A protein and the small-molecule ligand that binds it are described below.
Small molecule (SMILES): CC(=O)N[C@H]1[C@H](O[C@H]2[C@H](O)[C@@H](NC(C)=O)CO[C@@H]2CO)O[C@H](CO)[C@@H](O)[C@@H]1O

Binding-site contacts:
Ligand atom O7 contacts residue HIS1085 of chain 1.B at 4.3 Å.
Ligand atom C1 contacts residue THR1084 of chain 1.B at 4.0 Å.
Ligand atom O5 contacts residue HIS1085 of chain 1.B at 3.9 Å.
Ligand atom C5 contacts residue ASN1082 of chain 1.B at 3.7 Å.
Ligand atom C2 contacts residue ASN1082 of chain 1.B at 2.5 Å.
Ligand atom C5 contacts residue HIS1085 of chain 1.B at 3.4 Å.
Ligand atom O6 contacts residue PHE1087 of chain 1.B at 3.8 Å.
Ligand atom N2 contacts residue ASN1082 of chain 1.B at 2.9 Å (h-bond).
Ligand atom C3 contacts residue THR1084 of chain 1.B at 4.5 Å.
Ligand atom O5 contacts residue PHE1087 of chain 1.B at 3.9 Å.
Ligand atom O5 contacts residue ASN1082 of chain 1.B at 2.4 Å (h-bond).
Ligand atom C8 contacts residue ASN1082 of chain 1.B at 4.3 Å.
Ligand atom O7 contacts residue THR1084 of chain 1.B at 2.6 Å (h-bond).
Ligand atom C4 contacts residue ASN1082 of chain 1.B at 4.2 Å.
Ligand atom C6 contacts residue HIS1085 of chain 1.B at 3.5 Å.
Ligand atom C8 contacts residue HIS1085 of chain 1.B at 3.4 Å.
Ligand atom C4 contacts residue HIS1085 of chain 1.B at 4.4 Å.
Ligand atom C3 contacts residue ASN1082 of chain 1.B at 3.8 Å.
Ligand atom C6 contacts residue PHE1087 of chain 1.B at 3.6 Å (hydrophobic).
Ligand atom O7 contacts residue ASN1082 of chain 1.B at 3.7 Å.
Ligand atom C7 contacts residue ASN1082 of chain 1.B at 3.5 Å.
Ligand atom O4 contacts residue HIS1085 of chain 1.B at 4.3 Å.
Ligand atom C1 contacts residue ASN1082 of chain 1.B at 1.4 Å.
Ligand atom C7 contacts residue HIS1085 of chain 1.B at 4.0 Å.
Ligand atom C7 contacts residue THR1084 of chain 1.B at 3.8 Å.

Sequence of chain 1.B:
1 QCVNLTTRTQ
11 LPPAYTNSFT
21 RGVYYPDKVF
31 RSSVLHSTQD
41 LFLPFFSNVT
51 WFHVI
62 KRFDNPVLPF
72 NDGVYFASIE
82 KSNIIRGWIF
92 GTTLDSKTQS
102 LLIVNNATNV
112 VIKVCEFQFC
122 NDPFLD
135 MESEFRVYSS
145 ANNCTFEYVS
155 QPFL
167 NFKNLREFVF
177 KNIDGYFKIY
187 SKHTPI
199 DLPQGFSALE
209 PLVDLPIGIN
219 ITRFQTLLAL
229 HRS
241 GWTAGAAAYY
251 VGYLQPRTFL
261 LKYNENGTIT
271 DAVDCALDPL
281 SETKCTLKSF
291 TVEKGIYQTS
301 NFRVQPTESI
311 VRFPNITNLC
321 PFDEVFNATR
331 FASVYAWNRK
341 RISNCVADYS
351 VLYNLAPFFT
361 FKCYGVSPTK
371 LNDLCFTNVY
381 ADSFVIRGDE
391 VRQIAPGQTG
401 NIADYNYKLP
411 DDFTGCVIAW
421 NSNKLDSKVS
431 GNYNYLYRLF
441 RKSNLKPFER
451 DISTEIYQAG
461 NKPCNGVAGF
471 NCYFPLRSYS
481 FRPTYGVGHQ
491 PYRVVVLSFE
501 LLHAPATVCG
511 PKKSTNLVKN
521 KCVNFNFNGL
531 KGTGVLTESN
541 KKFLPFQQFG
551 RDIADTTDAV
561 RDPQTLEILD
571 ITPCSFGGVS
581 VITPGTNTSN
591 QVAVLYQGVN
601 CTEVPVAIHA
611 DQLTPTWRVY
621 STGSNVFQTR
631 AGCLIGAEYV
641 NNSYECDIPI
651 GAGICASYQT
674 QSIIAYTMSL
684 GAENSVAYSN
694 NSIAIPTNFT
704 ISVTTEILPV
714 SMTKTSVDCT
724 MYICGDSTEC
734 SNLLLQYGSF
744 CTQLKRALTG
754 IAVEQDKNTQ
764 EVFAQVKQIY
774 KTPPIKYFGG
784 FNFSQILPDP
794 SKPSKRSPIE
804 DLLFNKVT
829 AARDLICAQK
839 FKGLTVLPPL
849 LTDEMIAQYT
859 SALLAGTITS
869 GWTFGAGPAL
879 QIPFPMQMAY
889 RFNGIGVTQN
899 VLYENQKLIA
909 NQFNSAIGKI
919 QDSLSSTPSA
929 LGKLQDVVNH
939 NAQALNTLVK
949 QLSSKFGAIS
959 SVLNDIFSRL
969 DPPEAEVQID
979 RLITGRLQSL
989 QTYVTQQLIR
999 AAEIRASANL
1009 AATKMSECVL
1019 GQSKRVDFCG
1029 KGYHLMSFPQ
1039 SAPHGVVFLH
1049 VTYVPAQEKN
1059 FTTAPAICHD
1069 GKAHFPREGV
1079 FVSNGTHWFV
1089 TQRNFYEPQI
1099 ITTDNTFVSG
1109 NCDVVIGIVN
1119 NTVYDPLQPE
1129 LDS